Sequence of chain 1.E:
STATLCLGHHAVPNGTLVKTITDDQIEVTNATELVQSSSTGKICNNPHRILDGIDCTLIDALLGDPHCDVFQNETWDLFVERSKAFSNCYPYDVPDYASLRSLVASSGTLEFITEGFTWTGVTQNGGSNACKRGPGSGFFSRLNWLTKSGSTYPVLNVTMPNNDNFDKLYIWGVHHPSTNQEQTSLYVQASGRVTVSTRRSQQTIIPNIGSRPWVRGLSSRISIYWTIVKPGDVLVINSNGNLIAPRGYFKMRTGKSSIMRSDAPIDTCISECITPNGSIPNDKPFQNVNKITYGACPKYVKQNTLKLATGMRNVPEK

Binding-site contacts:
Ligand atom O6 contacts residue THR58 of chain 1.H at 3.4 Å (h-bond).
Ligand atom C3 contacts residue ASN301 of chain 1.A at 3.8 Å.
Ligand atom C7 contacts residue ASN301 of chain 1.A at 3.1 Å.
Ligand atom O5 contacts residue ASN301 of chain 1.A at 2.3 Å (h-bond).
Ligand atom O5 contacts residue GLY104 of chain 1.H at 3.4 Å (h-bond).
Ligand atom O5 contacts residue ASN314 of chain 1.A at 4.1 Å.
Ligand atom C1 contacts residue ASN301 of chain 1.A at 1.4 Å.
Ligand atom O4 contacts residue THR74 of chain 1.H at 3.6 Å (h-bond).
Ligand atom C1 contacts residue VAL313 of chain 1.A at 3.8 Å (hydrophobic).
Ligand atom C6 contacts residue TYR54 of chain 1.H at 3.2 Å (hydrophobic).
Ligand atom C6 contacts residue GLY56 of chain 1.H at 3.5 Å.
Ligand atom C5 contacts residue GLN57 of chain 1.H at 3.3 Å.
Ligand atom N2 contacts residue VAL313 of chain 1.A at 3.7 Å.
Ligand atom O7 contacts residue ASN301 of chain 1.A at 2.9 Å (h-bond).
Ligand atom C6 contacts residue THR58 of chain 1.H at 4.0 Å.
Ligand atom O5 contacts residue TYR54 of chain 1.H at 3.3 Å (h-bond).
Ligand atom C5 contacts residue ASN301 of chain 1.A at 3.6 Å.
Ligand atom O6 contacts residue TYR54 of chain 1.H at 2.2 Å (h-bond).
Ligand atom O7 contacts residue GLN57 of chain 1.H at 4.0 Å.
Ligand atom C6 contacts residue GLN57 of chain 1.H at 3.5 Å.
Ligand atom O6 contacts residue GLY104 of chain 1.H at 3.3 Å (h-bond).
Ligand atom C1 contacts residue GLY104 of chain 1.H at 3.9 Å.
Ligand atom C7 contacts residue ASP55 of chain 1.H at 3.9 Å.
Ligand atom C6 contacts residue GLY104 of chain 1.H at 3.9 Å.
Ligand atom C3 contacts residue ASP55 of chain 1.H at 3.7 Å.
Ligand atom C8 contacts residue VAL313 of chain 1.A at 4.0 Å (hydrophobic).
Ligand atom C1 contacts residue ASP55 of chain 1.H at 4.0 Å.
Ligand atom C4 contacts residue GLN57 of chain 1.H at 4.1 Å.
Ligand atom O4 contacts residue GLN57 of chain 1.H at 3.8 Å.
Ligand atom C6 contacts residue ASP55 of chain 1.H at 3.4 Å.
Ligand atom O5 contacts residue ASP55 of chain 1.H at 3.5 Å.
Ligand atom O7 contacts residue ASP55 of chain 1.H at 3.0 Å (salt-bridge).
Ligand atom N2 contacts residue ASN301 of chain 1.A at 2.9 Å (h-bond).
Ligand atom O2 contacts residue GLN57 of chain 1.H at 3.2 Å.
Ligand atom C5 contacts residue TYR54 of chain 1.H at 3.9 Å (hydrophobic).
Ligand atom C6 contacts residue LYS315 of chain 1.A at 3.6 Å.
Ligand atom O6 contacts residue GLY56 of chain 1.H at 3.8 Å.
Ligand atom C8 contacts residue SER61 of chain 1.A at 3.4 Å.
Ligand atom C2 contacts residue ASN301 of chain 1.A at 2.5 Å.
Ligand atom O6 contacts residue THR72 of chain 1.H at 3.9 Å.

Sequence of chain 1.B:
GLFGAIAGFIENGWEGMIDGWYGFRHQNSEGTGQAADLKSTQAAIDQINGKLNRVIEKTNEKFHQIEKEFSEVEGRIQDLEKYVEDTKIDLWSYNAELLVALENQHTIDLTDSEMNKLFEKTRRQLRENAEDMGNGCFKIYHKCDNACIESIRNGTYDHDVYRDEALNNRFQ

Sequence of chain 1.A:
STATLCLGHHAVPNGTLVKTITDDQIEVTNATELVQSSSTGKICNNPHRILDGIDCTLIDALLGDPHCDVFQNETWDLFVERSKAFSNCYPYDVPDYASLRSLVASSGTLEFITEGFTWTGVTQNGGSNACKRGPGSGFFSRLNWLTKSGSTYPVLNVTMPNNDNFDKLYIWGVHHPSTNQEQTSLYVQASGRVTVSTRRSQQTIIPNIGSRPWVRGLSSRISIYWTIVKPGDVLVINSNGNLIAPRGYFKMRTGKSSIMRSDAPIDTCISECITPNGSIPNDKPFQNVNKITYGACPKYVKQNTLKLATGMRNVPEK

Sequence of chain 1.H:
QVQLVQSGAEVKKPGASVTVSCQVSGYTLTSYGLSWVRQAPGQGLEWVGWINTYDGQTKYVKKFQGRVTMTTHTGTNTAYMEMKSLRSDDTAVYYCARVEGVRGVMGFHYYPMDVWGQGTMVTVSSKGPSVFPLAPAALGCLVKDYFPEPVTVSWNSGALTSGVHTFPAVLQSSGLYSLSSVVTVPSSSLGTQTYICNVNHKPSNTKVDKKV

This small molecule binds to this protein.
Small molecule (SMILES): CC(=O)N[C@H]1[C@H](O[C@H]2[C@H](O)[C@@H](NC(C)=O)CO[C@@H]2CO)O[C@H](CO)[C@@H](O[C@@H]2O[C@H](CO[C@H]3O[C@H](CO[C@H]4O[C@H](CO)[C@@H](O)[C@H](O)[C@@H]4O[C@H]4O[C@H](CO)[C@@H](O)[C@H](O)[C@@H]4O)[C@@H](O)[C@H](O[C@H]4O[C@H](CO)[C@@H](O)[C@H](O)[C@@H]4O)[C@@H]3O)[C@@H](O)[C@H](O[C@H]3O[C@H](CO)[C@@H](O)[C@H](O)[C@@H]3O)[C@@H]2O)[C@@H]1O